The small molecule below binds the protein below.
Small molecule (SMILES): O=c1c2cc(-c3ccnc4ccccc34)ccc2ncn1-c1ccc(N2CCOCC2)cc1

Sequence of chain 1.A:
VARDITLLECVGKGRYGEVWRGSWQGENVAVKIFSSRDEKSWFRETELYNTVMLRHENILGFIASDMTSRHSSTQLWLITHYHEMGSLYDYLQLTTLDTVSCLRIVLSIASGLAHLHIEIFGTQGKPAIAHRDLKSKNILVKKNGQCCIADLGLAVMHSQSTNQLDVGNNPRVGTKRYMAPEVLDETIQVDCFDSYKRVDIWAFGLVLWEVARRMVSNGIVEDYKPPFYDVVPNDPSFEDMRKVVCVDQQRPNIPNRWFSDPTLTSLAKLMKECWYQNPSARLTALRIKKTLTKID

Binding-site contacts:
Ligand atom C10 contacts residue VAL16 of chain 1.A at 3.8 Å (hydrophobic).
Ligand atom N15 contacts residue HIS88 of chain 1.A at 2.9 Å (h-bond).
Ligand atom C18 contacts residue ALA35 of chain 1.A at 3.6 Å (hydrophobic).
Ligand atom C25 contacts residue LEU65 of chain 1.A at 3.8 Å (hydrophobic).
Ligand atom C14 contacts residue HIS88 of chain 1.A at 3.0 Å.
Ligand atom C17 contacts residue THR85 of chain 1.A at 3.8 Å.
Ligand atom C18 contacts residue LEU65 of chain 1.A at 3.6 Å (hydrophobic).
Ligand atom C30 contacts residue ASN143 of chain 1.A at 3.1 Å.
Ligand atom C12 contacts residue ASP95 of chain 1.A at 3.9 Å.
Ligand atom C12 contacts residue GLY91 of chain 1.A at 3.7 Å.
Ligand atom C24 contacts residue LEU65 of chain 1.A at 3.9 Å (hydrophobic).
Ligand atom C29 contacts residue ASP156 of chain 1.A at 3.7 Å.
Ligand atom C14 contacts residue TYR87 of chain 1.A at 3.5 Å (hydrophobic).
Ligand atom C11 contacts residue GLY91 of chain 1.A at 3.6 Å.
Ligand atom C18 contacts residue HIS86 of chain 1.A at 3.7 Å.
Ligand atom C17 contacts residue ALA35 of chain 1.A at 3.4 Å (hydrophobic).
Ligand atom C32 contacts residue LEU145 of chain 1.A at 3.8 Å (hydrophobic).
Ligand atom C21 contacts residue LEU145 of chain 1.A at 3.7 Å (hydrophobic).
Ligand atom C29 contacts residue ALA155 of chain 1.A at 3.9 Å (hydrophobic).
Ligand atom C32 contacts residue ALA155 of chain 1.A at 3.8 Å (hydrophobic).
Ligand atom C26 contacts residue LYS37 of chain 1.A at 3.8 Å.
Ligand atom C31 contacts residue ASN143 of chain 1.A at 3.8 Å.
Ligand atom C16 contacts residue ALA35 of chain 1.A at 3.7 Å (hydrophobic).
Ligand atom C31 contacts residue LYS142 of chain 1.A at 3.5 Å.
Ligand atom C17 contacts residue HIS86 of chain 1.A at 3.2 Å.
Ligand atom C31 contacts residue ALA155 of chain 1.A at 3.8 Å (hydrophobic).
Ligand atom C20 contacts residue VAL24 of chain 1.A at 3.7 Å (hydrophobic).
Ligand atom C09 contacts residue HIS88 of chain 1.A at 3.9 Å.
Ligand atom O03 contacts residue MET90 of chain 1.A at 3.8 Å.
Ligand atom C08 contacts residue TYR87 of chain 1.A at 3.5 Å (hydrophobic).
Ligand atom N27 contacts residue LYS37 of chain 1.A at 3.5 Å.
Ligand atom C10 contacts residue GLY91 of chain 1.A at 3.8 Å.
Ligand atom C30 contacts residue ALA155 of chain 1.A at 3.8 Å (hydrophobic).
Ligand atom N15 contacts residue TYR87 of chain 1.A at 3.7 Å.
Ligand atom C02 contacts residue ASP95 of chain 1.A at 3.6 Å.
Ligand atom C09 contacts residue TYR87 of chain 1.A at 3.2 Å (hydrophobic).
Ligand atom C18 contacts residue THR85 of chain 1.A at 3.3 Å.
Ligand atom C16 contacts residue LEU145 of chain 1.A at 3.8 Å (hydrophobic).
Ligand atom C25 contacts residue THR85 of chain 1.A at 3.8 Å.
Ligand atom O23 contacts residue VAL16 of chain 1.A at 3.7 Å.